Sequence of chain 1.C:
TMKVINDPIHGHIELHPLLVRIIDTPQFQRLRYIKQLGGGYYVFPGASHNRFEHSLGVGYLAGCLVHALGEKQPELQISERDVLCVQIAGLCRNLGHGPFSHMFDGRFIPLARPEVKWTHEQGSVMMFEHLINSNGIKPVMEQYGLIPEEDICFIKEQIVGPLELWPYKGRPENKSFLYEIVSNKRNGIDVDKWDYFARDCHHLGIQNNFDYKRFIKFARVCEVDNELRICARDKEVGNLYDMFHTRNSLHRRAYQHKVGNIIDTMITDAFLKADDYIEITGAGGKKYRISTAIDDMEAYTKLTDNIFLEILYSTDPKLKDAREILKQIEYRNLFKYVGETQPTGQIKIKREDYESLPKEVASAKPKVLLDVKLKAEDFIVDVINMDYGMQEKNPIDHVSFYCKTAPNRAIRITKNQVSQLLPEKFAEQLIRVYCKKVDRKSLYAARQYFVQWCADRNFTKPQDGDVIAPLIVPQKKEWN

The protein below binds the small molecule below.
Small molecule (SMILES): Nc1nc2c(ncn2[C@H]2C[C@H](O)[C@@H](CO[P](=O)(O)O[P](=O)(O)OP(=O)(O)O)O2)c(=O)[nH]1

Binding-site contacts:
Ligand atom N9 contacts residue ARG221 of chain 1.A at 3.3 Å (salt-bridge).
Ligand atom N1 contacts residue ARG260 of chain 1.C at 3.6 Å (salt-bridge).
Ligand atom O2A contacts residue HIS264 of chain 1.C at 2.7 Å (h-bond).
Ligand atom O4' contacts residue ARG221 of chain 1.A at 3.1 Å (salt-bridge).
Ligand atom N9 contacts residue PHE45 of chain 1.C at 3.6 Å.
Ligand atom O1A contacts residue LYS242 of chain 1.A at 2.0 Å (salt-bridge).
Ligand atom O3' contacts residue VAL44 of chain 1.C at 3.0 Å (h-bond).
Ligand atom O2G contacts residue LYS411 of chain 1.A at 3.5 Å.
Ligand atom N7 contacts residue ARG221 of chain 1.A at 3.4 Å (salt-bridge).
Ligand atom O3B contacts residue LYS265 of chain 1.C at 2.8 Å (salt-bridge).
Ligand atom O1G contacts residue ARG240 of chain 1.A at 3.3 Å (salt-bridge).
Ligand atom PB contacts residue LYS265 of chain 1.C at 3.3 Å.
Ligand atom PG contacts residue LYS411 of chain 1.A at 3.8 Å.
Ligand atom O1A contacts residue ARG221 of chain 1.A at 2.7 Å (salt-bridge).
Ligand atom C6 contacts residue ARG260 of chain 1.C at 3.8 Å.
Ligand atom C2' contacts residue PHE45 of chain 1.C at 3.5 Å (hydrophobic).
Ligand atom C3' contacts residue VAL44 of chain 1.C at 3.4 Å (hydrophobic).
Ligand atom O1B contacts residue LYS265 of chain 1.C at 2.6 Å (salt-bridge).
Ligand atom C1' contacts residue ARG221 of chain 1.A at 3.8 Å.
Ligand atom N3 contacts residue ARG221 of chain 1.A at 3.5 Å (salt-bridge).
Ligand atom C4 contacts residue ARG221 of chain 1.A at 3.1 Å.
Ligand atom C5 contacts residue ARG221 of chain 1.A at 3.5 Å.
Ligand atom O2G contacts residue ARG240 of chain 1.A at 2.5 Å (salt-bridge).
Ligand atom C2' contacts residue VAL44 of chain 1.C at 3.6 Å (hydrophobic).
Ligand atom C8 contacts residue ARG221 of chain 1.A at 3.6 Å.
Ligand atom O2A contacts residue LYS265 of chain 1.C at 3.5 Å (salt-bridge).
Ligand atom O2G contacts residue LYS265 of chain 1.C at 3.7 Å.
Ligand atom O6 contacts residue ARG260 of chain 1.C at 3.2 Å.
Ligand atom O3G contacts residue LYS411 of chain 1.A at 2.9 Å (salt-bridge).
Ligand atom O1B contacts residue HIS264 of chain 1.C at 3.3 Å.
Ligand atom O3A contacts residue LYS242 of chain 1.A at 3.4 Å (salt-bridge).
Ligand atom O2A contacts residue LYS242 of chain 1.A at 3.1 Å (salt-bridge).
Ligand atom C1' contacts residue PHE45 of chain 1.C at 3.5 Å (hydrophobic).
Ligand atom PA contacts residue HIS264 of chain 1.C at 3.8 Å.
Ligand atom C6 contacts residue ARG221 of chain 1.A at 3.8 Å.
Ligand atom O1B contacts residue VAL266 of chain 1.C at 3.5 Å.
Ligand atom PG contacts residue ARG240 of chain 1.A at 3.7 Å.
Ligand atom PA contacts residue LYS242 of chain 1.A at 2.9 Å.
Ligand atom O6 contacts residue ASN246 of chain 1.A at 3.4 Å (h-bond).
Ligand atom O3B contacts residue LYS242 of chain 1.A at 3.6 Å.

Sequence of chain 1.A:
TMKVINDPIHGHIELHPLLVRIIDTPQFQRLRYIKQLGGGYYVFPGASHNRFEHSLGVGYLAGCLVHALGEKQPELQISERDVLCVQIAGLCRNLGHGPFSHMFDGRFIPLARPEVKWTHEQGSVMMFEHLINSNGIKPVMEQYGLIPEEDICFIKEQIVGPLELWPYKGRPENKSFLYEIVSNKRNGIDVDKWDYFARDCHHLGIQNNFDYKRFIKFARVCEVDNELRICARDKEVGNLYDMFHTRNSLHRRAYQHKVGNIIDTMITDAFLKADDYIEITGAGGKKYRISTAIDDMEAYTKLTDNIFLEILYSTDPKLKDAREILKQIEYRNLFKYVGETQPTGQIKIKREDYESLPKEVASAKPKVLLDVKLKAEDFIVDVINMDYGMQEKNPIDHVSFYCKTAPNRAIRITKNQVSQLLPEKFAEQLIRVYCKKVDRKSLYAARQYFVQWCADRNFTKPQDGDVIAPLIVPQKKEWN